Sequence of chain 1.D:
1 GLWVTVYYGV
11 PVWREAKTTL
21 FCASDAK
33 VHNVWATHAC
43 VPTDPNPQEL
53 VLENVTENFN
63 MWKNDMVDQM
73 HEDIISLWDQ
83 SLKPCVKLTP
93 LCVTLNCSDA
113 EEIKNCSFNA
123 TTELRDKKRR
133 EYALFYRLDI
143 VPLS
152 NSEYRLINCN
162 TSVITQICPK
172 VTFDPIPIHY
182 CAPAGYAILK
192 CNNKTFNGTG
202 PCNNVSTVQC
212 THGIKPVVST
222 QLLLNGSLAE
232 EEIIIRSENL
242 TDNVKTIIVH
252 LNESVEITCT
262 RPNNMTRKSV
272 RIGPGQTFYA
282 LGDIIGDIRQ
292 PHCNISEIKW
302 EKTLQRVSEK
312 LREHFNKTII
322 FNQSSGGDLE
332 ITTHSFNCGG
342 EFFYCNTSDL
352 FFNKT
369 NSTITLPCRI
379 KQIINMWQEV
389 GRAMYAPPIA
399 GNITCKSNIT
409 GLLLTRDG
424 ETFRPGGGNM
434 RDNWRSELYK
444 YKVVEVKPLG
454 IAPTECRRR

This small molecule binds to this protein.
Small molecule (SMILES): CC(=O)N[C@@H]1[C@@H](O)[C@H](O)[C@@H](CO)O[C@H]1O

Binding-site contacts:
Ligand atom O6 contacts residue SER349 of chain 1.D at 4.3 Å.
Ligand atom O5 contacts residue SER349 of chain 1.D at 3.9 Å.
Ligand atom O5 contacts residue ASN347 of chain 1.D at 2.3 Å (h-bond).
Ligand atom O6 contacts residue ASP350 of chain 1.D at 3.0 Å (salt-bridge).
Ligand atom C1 contacts residue ASN347 of chain 1.D at 1.4 Å.
Ligand atom C7 contacts residue ASN347 of chain 1.D at 3.2 Å.
Ligand atom C1 contacts residue SER349 of chain 1.D at 3.6 Å.
Ligand atom O7 contacts residue ASN347 of chain 1.D at 3.0 Å (h-bond).
Ligand atom C3 contacts residue ASN347 of chain 1.D at 3.8 Å.
Ligand atom N2 contacts residue ASN347 of chain 1.D at 3.0 Å (h-bond).
Ligand atom C6 contacts residue ASP350 of chain 1.D at 4.1 Å.
Ligand atom C4 contacts residue ASN347 of chain 1.D at 4.2 Å.
Ligand atom C8 contacts residue ASN347 of chain 1.D at 4.4 Å.
Ligand atom C5 contacts residue SER349 of chain 1.D at 4.0 Å.
Ligand atom C2 contacts residue ASN347 of chain 1.D at 2.5 Å.
Ligand atom C5 contacts residue ASN347 of chain 1.D at 3.6 Å.